The protein below binds the small molecule below.
Small molecule (SMILES): O=C[C@H](O)COP(=O)(O)O

Sequence of chain 1.C:
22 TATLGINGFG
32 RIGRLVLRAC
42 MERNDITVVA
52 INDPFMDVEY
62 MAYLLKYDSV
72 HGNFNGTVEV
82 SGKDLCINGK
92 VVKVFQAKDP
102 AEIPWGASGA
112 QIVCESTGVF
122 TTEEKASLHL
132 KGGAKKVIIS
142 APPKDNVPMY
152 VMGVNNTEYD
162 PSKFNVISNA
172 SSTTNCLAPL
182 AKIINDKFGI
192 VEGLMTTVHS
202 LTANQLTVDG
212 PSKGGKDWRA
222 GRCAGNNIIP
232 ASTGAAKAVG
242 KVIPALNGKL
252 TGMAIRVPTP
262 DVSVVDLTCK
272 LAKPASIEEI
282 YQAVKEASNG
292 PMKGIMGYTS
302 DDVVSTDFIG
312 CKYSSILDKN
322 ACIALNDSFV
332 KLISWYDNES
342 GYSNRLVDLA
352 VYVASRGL

Binding-site contacts:
Ligand atom O4P contacts residue THR234 of chain 1.C at 2.8 Å (h-bond).
Ligand atom C3 contacts residue NAD1 of chain 1.K at 4.3 Å.
Ligand atom O2 contacts residue HIS200 of chain 1.C at 2.8 Å (h-bond).
Ligand atom O2 contacts residue NAD1 of chain 1.K at 3.0 Å (h-bond).
Ligand atom P contacts residue THR174 of chain 1.C at 3.3 Å.
Ligand atom C1 contacts residue HIS200 of chain 1.C at 3.8 Å.
Ligand atom O2P contacts residue HIS200 of chain 1.C at 4.2 Å.
Ligand atom O2P contacts residue THR234 of chain 1.C at 2.8 Å (h-bond).
Ligand atom O1P contacts residue HIS200 of chain 1.C at 4.5 Å.
Ligand atom O4P contacts residue THR174 of chain 1.C at 3.4 Å.
Ligand atom C3 contacts residue SER173 of chain 1.C at 3.2 Å.
Ligand atom C3 contacts residue HIS200 of chain 1.C at 4.3 Å.
Ligand atom O4P contacts residue SER172 of chain 1.C at 2.7 Å (h-bond).
Ligand atom O2 contacts residue ASN339 of chain 1.C at 3.8 Å.
Ligand atom P contacts residue SER172 of chain 1.C at 3.7 Å.
Ligand atom O1P contacts residue SER173 of chain 1.C at 3.5 Å (h-bond).
Ligand atom C1 contacts residue NAD1 of chain 1.K at 4.3 Å.
Ligand atom C3 contacts residue SER172 of chain 1.C at 3.6 Å.
Ligand atom O2P contacts residue THR198 of chain 1.C at 4.3 Å.
Ligand atom C2 contacts residue ARG257 of chain 1.C at 4.4 Å.
Ligand atom C2 contacts residue THR174 of chain 1.C at 4.2 Å.
Ligand atom O4P contacts residue ALA236 of chain 1.C at 3.6 Å.
Ligand atom O3P contacts residue THR234 of chain 1.C at 3.4 Å (h-bond).
Ligand atom O2 contacts residue SER173 of chain 1.C at 2.7 Å (h-bond).
Ligand atom O3P contacts residue SER172 of chain 1.C at 4.3 Å.
Ligand atom O1 contacts residue ARG257 of chain 1.C at 3.0 Å (salt-bridge).
Ligand atom O1 contacts residue THR203 of chain 1.C at 3.4 Å.
Ligand atom O1 contacts residue HIS200 of chain 1.C at 3.6 Å.
Ligand atom O1P contacts residue THR174 of chain 1.C at 2.9 Å (h-bond).
Ligand atom C2 contacts residue NAD1 of chain 1.K at 4.2 Å.
Ligand atom O2P contacts residue THR174 of chain 1.C at 2.7 Å (h-bond).
Ligand atom P contacts residue THR234 of chain 1.C at 3.3 Å.
Ligand atom C2 contacts residue HIS200 of chain 1.C at 3.0 Å.
Ligand atom O1 contacts residue NAD1 of chain 1.K at 4.0 Å.
Ligand atom C1 contacts residue ARG257 of chain 1.C at 3.6 Å.
Ligand atom C2 contacts residue SER173 of chain 1.C at 3.4 Å.
Ligand atom O4P contacts residue THR175 of chain 1.C at 4.5 Å.
Ligand atom O1P contacts residue SER172 of chain 1.C at 3.3 Å (h-bond).
Ligand atom C3 contacts residue THR174 of chain 1.C at 4.0 Å.